Binding-site contacts:
Ligand atom O58 contacts residue HIS41 of chain 1.A at 2.5 Å (h-bond).
Ligand atom C76 contacts residue GLY142 of chain 1.A at 3.8 Å.
Ligand atom C16 contacts residue GLY168 of chain 1.A at 3.7 Å.
Ligand atom N49 contacts residue GLU166 of chain 1.A at 3.2 Å (salt-bridge).
Ligand atom C47 contacts residue GLU166 of chain 1.A at 3.7 Å.
Ligand atom C05 contacts residue GLU166 of chain 1.A at 3.4 Å.
Ligand atom N38 contacts residue GLN164 of chain 1.A at 3.0 Å (h-bond).
Ligand atom O58 contacts residue CYS144 of chain 1.A at 2.7 Å (h-bond).
Ligand atom O48 contacts residue HIS163 of chain 1.A at 2.8 Å (h-bond).
Ligand atom O67 contacts residue GLY142 of chain 1.A at 3.0 Å (h-bond).
Ligand atom C03 contacts residue PRO189 of chain 1.A at 3.8 Å (hydrophobic).
Ligand atom C16 contacts residue SER190 of chain 1.A at 3.9 Å.
Ligand atom O48 contacts residue PHE139 of chain 1.A at 3.4 Å.
Ligand atom O67 contacts residue CYS144 of chain 1.A at 2.9 Å (h-bond).
Ligand atom C66 contacts residue CYS144 of chain 1.A at 2.7 Å (hydrophobic).
Ligand atom C42 contacts residue CYS144 of chain 1.A at 3.1 Å (hydrophobic).
Ligand atom C34 contacts residue ILE165 of chain 1.A at 3.8 Å (hydrophobic).
Ligand atom O01 contacts residue GLU166 of chain 1.A at 3.2 Å (salt-bridge).
Ligand atom C20 contacts residue GLN164 of chain 1.A at 3.6 Å.
Ligand atom C10 contacts residue PRO189 of chain 1.A at 3.8 Å (hydrophobic).
Ligand atom C70 contacts residue VAL26 of chain 1.A at 3.4 Å (hydrophobic).
Ligand atom N68 contacts residue CYS144 of chain 1.A at 3.7 Å.
Ligand atom C26 contacts residue ILE51 of chain 1.A at 3.8 Å (hydrophobic).
Ligand atom N49 contacts residue PHE139 of chain 1.A at 3.1 Å (h-bond).
Ligand atom C57 contacts residue CYS144 of chain 1.A at 1.8 Å (hydrophobic).
Ligand atom C70 contacts residue GLY142 of chain 1.A at 3.7 Å.
Ligand atom O67 contacts residue ALA143 of chain 1.A at 3.1 Å (h-bond).
Ligand atom O48 contacts residue GLU166 of chain 1.A at 3.7 Å.
Ligand atom O01 contacts residue ILE165 of chain 1.A at 3.5 Å.
Ligand atom N38 contacts residue CYS144 of chain 1.A at 3.1 Å (h-bond).
Ligand atom C08 contacts residue PRO189 of chain 1.A at 3.6 Å (hydrophobic).
Ligand atom C82 contacts residue ASN141 of chain 1.A at 3.4 Å.
Ligand atom C36 contacts residue GLN164 of chain 1.A at 3.8 Å.
Ligand atom C73 contacts residue GLY142 of chain 1.A at 3.6 Å.
Ligand atom C54 contacts residue ASN141 of chain 1.A at 3.2 Å.
Ligand atom C80 contacts residue ASN141 of chain 1.A at 3.6 Å.
Ligand atom C57 contacts residue HIS41 of chain 1.A at 3.6 Å.
Ligand atom C40 contacts residue CYS144 of chain 1.A at 2.8 Å (hydrophobic).
Ligand atom C34 contacts residue GLN164 of chain 1.A at 3.6 Å.
Ligand atom C51 contacts residue ASN141 of chain 1.A at 3.6 Å.

The small molecule below binds the protein below.
Small molecule (SMILES): CC(C)C[C@H](NC(=O)/C=C/c1ccccc1)C(=O)N[C@@H](C[C@@H]1CCNC1=O)[C@@H](O)C(=O)NCc1ccccc1

Sequence of chain 1.A:
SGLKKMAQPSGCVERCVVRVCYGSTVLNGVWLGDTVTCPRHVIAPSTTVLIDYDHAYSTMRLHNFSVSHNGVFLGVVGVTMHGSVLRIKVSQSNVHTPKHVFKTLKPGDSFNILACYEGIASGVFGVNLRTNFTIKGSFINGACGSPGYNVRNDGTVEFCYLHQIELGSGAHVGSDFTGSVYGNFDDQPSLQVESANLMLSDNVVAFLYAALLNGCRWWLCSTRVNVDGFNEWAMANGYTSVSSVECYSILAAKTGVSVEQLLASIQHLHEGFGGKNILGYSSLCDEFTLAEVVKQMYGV